Sequence of chain 1.C:
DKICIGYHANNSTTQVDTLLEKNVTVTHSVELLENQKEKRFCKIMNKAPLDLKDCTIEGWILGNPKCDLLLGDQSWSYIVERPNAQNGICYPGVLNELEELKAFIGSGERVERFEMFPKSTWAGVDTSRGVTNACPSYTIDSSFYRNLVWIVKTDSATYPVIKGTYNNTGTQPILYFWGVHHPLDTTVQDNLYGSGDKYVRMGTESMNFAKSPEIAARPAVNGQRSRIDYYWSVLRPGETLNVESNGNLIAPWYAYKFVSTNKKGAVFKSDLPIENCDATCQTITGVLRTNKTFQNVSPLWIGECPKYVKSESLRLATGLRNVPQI

The protein below binds the small molecule below.
Small molecule (SMILES): CC(=O)N[C@@H]1[C@@H](O)[C@H](O)[C@@H](CO)O[C@H]1O

Binding-site contacts:
Ligand atom C4 contacts residue ASN11 of chain 1.C at 3.9 Å.
Ligand atom C6 contacts residue ASN11 of chain 1.C at 3.3 Å.
Ligand atom C5 contacts residue ASN11 of chain 1.C at 3.3 Å.
Ligand atom C3 contacts residue ASN11 of chain 1.C at 3.8 Å.
Ligand atom N2 contacts residue ASN11 of chain 1.C at 3.5 Å (h-bond).
Ligand atom C2 contacts residue ASN11 of chain 1.C at 2.7 Å.
Ligand atom O6 contacts residue ASN11 of chain 1.C at 3.7 Å.
Ligand atom O5 contacts residue ASN11 of chain 1.C at 2.5 Å (h-bond).
Ligand atom C1 contacts residue ASN11 of chain 1.C at 1.5 Å.